Sequence of chain 1.C:
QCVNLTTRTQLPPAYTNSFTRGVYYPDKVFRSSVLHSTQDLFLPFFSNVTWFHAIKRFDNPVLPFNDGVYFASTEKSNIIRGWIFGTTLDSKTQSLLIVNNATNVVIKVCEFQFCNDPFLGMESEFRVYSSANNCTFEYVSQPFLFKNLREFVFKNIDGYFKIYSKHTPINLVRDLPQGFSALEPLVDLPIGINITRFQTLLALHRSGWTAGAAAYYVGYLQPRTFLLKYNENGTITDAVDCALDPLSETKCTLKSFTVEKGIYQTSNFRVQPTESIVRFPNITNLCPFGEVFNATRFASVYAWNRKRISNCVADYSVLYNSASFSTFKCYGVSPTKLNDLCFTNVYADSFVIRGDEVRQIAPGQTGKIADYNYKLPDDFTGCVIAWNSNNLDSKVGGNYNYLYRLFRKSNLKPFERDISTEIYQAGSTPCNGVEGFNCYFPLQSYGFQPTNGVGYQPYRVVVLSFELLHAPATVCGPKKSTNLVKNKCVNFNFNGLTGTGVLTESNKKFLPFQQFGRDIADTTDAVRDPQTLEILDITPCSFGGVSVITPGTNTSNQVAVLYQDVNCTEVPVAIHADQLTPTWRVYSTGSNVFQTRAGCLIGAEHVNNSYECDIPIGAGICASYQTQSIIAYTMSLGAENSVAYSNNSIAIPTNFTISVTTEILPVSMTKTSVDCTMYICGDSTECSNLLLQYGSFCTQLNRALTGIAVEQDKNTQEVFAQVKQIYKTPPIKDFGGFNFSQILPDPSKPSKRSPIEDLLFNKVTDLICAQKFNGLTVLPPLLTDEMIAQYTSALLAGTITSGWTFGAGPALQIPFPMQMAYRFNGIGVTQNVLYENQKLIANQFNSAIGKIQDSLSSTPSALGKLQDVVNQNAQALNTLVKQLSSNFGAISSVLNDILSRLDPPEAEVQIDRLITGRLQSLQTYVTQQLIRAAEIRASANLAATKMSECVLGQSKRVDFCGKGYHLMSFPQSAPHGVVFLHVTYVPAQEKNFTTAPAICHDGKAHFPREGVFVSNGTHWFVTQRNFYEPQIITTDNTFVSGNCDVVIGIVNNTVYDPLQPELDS

Binding-site contacts:
Ligand atom O5 contacts residue ASN616 of chain 1.C at 2.4 Å (h-bond).
Ligand atom C2 contacts residue ASN616 of chain 1.C at 2.5 Å.
Ligand atom O3 contacts residue ASN616 of chain 1.C at 3.0 Å (h-bond).
Ligand atom C3 contacts residue ASN616 of chain 1.C at 3.2 Å.
Ligand atom C5 contacts residue ASN616 of chain 1.C at 3.6 Å.
Ligand atom C1 contacts residue ASN616 of chain 1.C at 1.4 Å.
Ligand atom C4 contacts residue ASN616 of chain 1.C at 3.8 Å.
Ligand atom N2 contacts residue ASN616 of chain 1.C at 3.7 Å.

The protein below binds the small molecule below.
Small molecule (SMILES): CC(=O)N[C@@H]1[C@@H](O)[C@H](O)[C@@H](CO)O[C@H]1O